Sequence of chain 1.A:
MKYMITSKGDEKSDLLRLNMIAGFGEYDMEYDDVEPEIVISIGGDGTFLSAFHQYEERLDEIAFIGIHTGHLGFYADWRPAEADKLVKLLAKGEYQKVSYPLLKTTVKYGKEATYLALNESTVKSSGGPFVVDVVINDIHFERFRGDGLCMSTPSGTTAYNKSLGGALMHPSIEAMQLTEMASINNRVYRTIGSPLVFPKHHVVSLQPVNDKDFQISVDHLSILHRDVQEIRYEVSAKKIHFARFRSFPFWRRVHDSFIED

The protein below binds the small molecule below.
Small molecule (SMILES): CN(CC#Cc1nc2c(N)ncnc2n1[C@@H]1O[C@H](CO)[C@@H](O)[C@H]1OP(=O)(O)O)C[C@H]1O[C@@H](n2cnc3c(N)ncnc32)[C@H](O)[C@@H]1O

Binding-site contacts:
Ligand atom C22 contacts residue ILE187 of chain 4.A at 3.5 Å (hydrophobic).
Ligand atom O5 contacts residue HIS71 of chain 1.A at 3.3 Å.
Ligand atom N8 contacts residue TYR163 of chain 1.A at 3.7 Å.
Ligand atom N9 contacts residue ALA185 of chain 4.A at 3.7 Å.
Ligand atom N3 contacts residue PHE74 of chain 1.A at 3.5 Å.
Ligand atom C7 contacts residue PHE74 of chain 1.A at 3.3 Å (hydrophobic).
Ligand atom N3 contacts residue ALA162 of chain 1.A at 3.7 Å.
Ligand atom C17 contacts residue GLU123 of chain 1.A at 3.3 Å.
Ligand atom O9 contacts residue ASP222 of chain 1.A at 3.7 Å.
Ligand atom C18 contacts residue GLU123 of chain 1.A at 3.5 Å.
Ligand atom N1 contacts residue ASN122 of chain 1.A at 3.0 Å (h-bond).
Ligand atom C6 contacts residue ALA162 of chain 1.A at 3.7 Å (hydrophobic).
Ligand atom O9 contacts residue ASN122 of chain 1.A at 3.4 Å (h-bond).
Ligand atom O4 contacts residue HIS71 of chain 1.A at 2.8 Å (h-bond).
Ligand atom O8 contacts residue TYR163 of chain 1.A at 3.5 Å (h-bond).
Ligand atom C6 contacts residue THR161 of chain 1.A at 3.6 Å.
Ligand atom O6 contacts residue ASP45 of chain 1.A at 3.5 Å (salt-bridge).
Ligand atom C22 contacts residue SER166 of chain 1.A at 3.2 Å.
Ligand atom C5 contacts residue ALA162 of chain 1.A at 3.7 Å (hydrophobic).
Ligand atom N9 contacts residue SER166 of chain 1.A at 3.2 Å (h-bond).
Ligand atom N9 contacts residue ILE187 of chain 4.A at 3.4 Å.
Ligand atom O8 contacts residue ALA162 of chain 1.A at 3.2 Å.
Ligand atom O6 contacts residue GLY46 of chain 1.A at 3.2 Å (h-bond).
Ligand atom O5 contacts residue GLY44 of chain 1.A at 3.7 Å.
Ligand atom N8 contacts residue ALA185 of chain 4.A at 3.0 Å (h-bond).
Ligand atom N10 contacts residue TYR163 of chain 1.A at 3.6 Å.
Ligand atom O8 contacts residue ASN122 of chain 1.A at 3.5 Å (h-bond).
Ligand atom N8 contacts residue ASP150 of chain 4.A at 2.9 Å (salt-bridge).
Ligand atom O5 contacts residue ASP45 of chain 1.A at 3.1 Å (salt-bridge).
Ligand atom N2 contacts residue ASN122 of chain 1.A at 3.0 Å (h-bond).
Ligand atom C21 contacts residue TYR163 of chain 1.A at 3.7 Å (hydrophobic).
Ligand atom C20 contacts residue TYR163 of chain 1.A at 3.7 Å (hydrophobic).
Ligand atom C8 contacts residue ASP45 of chain 1.A at 3.7 Å.
Ligand atom N2 contacts residue SER158 of chain 1.A at 3.1 Å (h-bond).
Ligand atom P contacts residue HIS71 of chain 1.A at 3.6 Å.
Ligand atom C7 contacts residue THR161 of chain 1.A at 3.2 Å.
Ligand atom O9 contacts residue GLU123 of chain 1.A at 2.8 Å (salt-bridge).
Ligand atom N3 contacts residue THR161 of chain 1.A at 2.5 Å (h-bond).
Ligand atom O8 contacts residue GLU123 of chain 1.A at 2.3 Å (salt-bridge).
Ligand atom N2 contacts residue TYR75 of chain 1.A at 3.4 Å (h-bond).

Sequence of chain 4.A:
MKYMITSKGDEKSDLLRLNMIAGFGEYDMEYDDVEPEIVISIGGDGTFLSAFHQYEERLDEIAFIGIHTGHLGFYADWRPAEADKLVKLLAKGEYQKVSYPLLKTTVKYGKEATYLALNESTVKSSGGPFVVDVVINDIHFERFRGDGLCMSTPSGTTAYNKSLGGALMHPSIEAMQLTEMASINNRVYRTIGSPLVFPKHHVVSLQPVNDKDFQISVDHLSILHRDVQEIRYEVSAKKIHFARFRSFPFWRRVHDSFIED